Sequence of chain 3.E:
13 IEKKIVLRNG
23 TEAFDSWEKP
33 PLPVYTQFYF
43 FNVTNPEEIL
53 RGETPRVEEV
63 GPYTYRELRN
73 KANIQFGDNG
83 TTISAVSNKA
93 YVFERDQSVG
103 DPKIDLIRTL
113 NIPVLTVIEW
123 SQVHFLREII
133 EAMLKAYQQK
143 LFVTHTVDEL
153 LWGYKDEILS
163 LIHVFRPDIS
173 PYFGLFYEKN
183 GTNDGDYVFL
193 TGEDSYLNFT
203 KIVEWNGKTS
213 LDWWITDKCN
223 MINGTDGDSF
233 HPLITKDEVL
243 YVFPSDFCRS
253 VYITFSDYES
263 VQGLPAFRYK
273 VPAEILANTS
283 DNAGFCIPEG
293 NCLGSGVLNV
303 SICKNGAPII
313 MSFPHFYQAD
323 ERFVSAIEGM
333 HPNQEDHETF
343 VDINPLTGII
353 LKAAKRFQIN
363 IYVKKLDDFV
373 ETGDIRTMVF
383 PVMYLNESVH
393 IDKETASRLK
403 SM

Binding-site contacts:
Ligand atom C7 contacts residue ASN225 of chain 3.E at 3.1 Å.
Ligand atom O7 contacts residue ARG251 of chain 3.E at 4.3 Å.
Ligand atom C3 contacts residue ASN225 of chain 3.E at 3.8 Å.
Ligand atom C3 contacts residue LYS220 of chain 3.E at 4.1 Å.
Ligand atom C2 contacts residue ASP283 of chain 3.E at 3.8 Å.
Ligand atom C1 contacts residue LYS220 of chain 3.E at 4.0 Å.
Ligand atom C1 contacts residue ASN225 of chain 3.E at 1.4 Å.
Ligand atom C8 contacts residue SER252 of chain 3.E at 3.4 Å.
Ligand atom C4 contacts residue LYS220 of chain 3.E at 3.4 Å.
Ligand atom O3 contacts residue ASP283 of chain 3.E at 4.3 Å.
Ligand atom N2 contacts residue MET223 of chain 3.E at 3.8 Å.
Ligand atom C8 contacts residue MET223 of chain 3.E at 3.3 Å (hydrophobic).
Ligand atom C6 contacts residue LYS220 of chain 3.E at 4.0 Å.
Ligand atom N2 contacts residue LYS220 of chain 3.E at 4.1 Å.
Ligand atom C2 contacts residue ASN225 of chain 3.E at 2.5 Å.
Ligand atom C7 contacts residue ARG251 of chain 3.E at 4.0 Å.
Ligand atom C7 contacts residue SER252 of chain 3.E at 3.5 Å.
Ligand atom O3 contacts residue LYS220 of chain 3.E at 3.8 Å.
Ligand atom C5 contacts residue LYS220 of chain 3.E at 4.0 Å.
Ligand atom C3 contacts residue MET223 of chain 3.E at 3.7 Å (hydrophobic).
Ligand atom O6 contacts residue ASP283 of chain 3.E at 3.8 Å.
Ligand atom O4 contacts residue MET223 of chain 3.E at 3.7 Å.
Ligand atom C7 contacts residue MET223 of chain 3.E at 3.6 Å (hydrophobic).
Ligand atom O7 contacts residue MET223 of chain 3.E at 3.5 Å.
Ligand atom O5 contacts residue LYS220 of chain 3.E at 3.4 Å.
Ligand atom C2 contacts residue LYS220 of chain 3.E at 3.8 Å.
Ligand atom C4 contacts residue ASN225 of chain 3.E at 4.2 Å.
Ligand atom O7 contacts residue ASN225 of chain 3.E at 2.9 Å (h-bond).
Ligand atom O6 contacts residue TYR243 of chain 3.E at 4.0 Å.
Ligand atom C6 contacts residue ASP283 of chain 3.E at 3.8 Å.
Ligand atom C5 contacts residue ASN225 of chain 3.E at 3.6 Å.
Ligand atom C4 contacts residue MET223 of chain 3.E at 4.0 Å (hydrophobic).
Ligand atom C8 contacts residue ARG251 of chain 3.E at 3.5 Å.
Ligand atom O4 contacts residue LYS220 of chain 3.E at 4.2 Å.
Ligand atom O5 contacts residue ASN225 of chain 3.E at 2.3 Å (h-bond).
Ligand atom C5 contacts residue MET223 of chain 3.E at 4.0 Å (hydrophobic).
Ligand atom O7 contacts residue LYS220 of chain 3.E at 4.0 Å.
Ligand atom N2 contacts residue ASN225 of chain 3.E at 3.0 Å (h-bond).
Ligand atom C1 contacts residue LYS220 of chain 3.E at 4.2 Å.
Ligand atom O7 contacts residue SER252 of chain 3.E at 2.9 Å (h-bond).

A protein and the small-molecule ligand that binds it are described below.
Small molecule (SMILES): CC(=O)N[C@H]1[C@H](O[C@H]2[C@H](O)[C@@H](NC(C)=O)CO[C@@H]2CO)O[C@H](CO)[C@@H](O[C@@H]2O[C@H](CO)[C@@H](O)[C@H](O)[C@@H]2O)[C@@H]1O